Sequence of chain 1.A:
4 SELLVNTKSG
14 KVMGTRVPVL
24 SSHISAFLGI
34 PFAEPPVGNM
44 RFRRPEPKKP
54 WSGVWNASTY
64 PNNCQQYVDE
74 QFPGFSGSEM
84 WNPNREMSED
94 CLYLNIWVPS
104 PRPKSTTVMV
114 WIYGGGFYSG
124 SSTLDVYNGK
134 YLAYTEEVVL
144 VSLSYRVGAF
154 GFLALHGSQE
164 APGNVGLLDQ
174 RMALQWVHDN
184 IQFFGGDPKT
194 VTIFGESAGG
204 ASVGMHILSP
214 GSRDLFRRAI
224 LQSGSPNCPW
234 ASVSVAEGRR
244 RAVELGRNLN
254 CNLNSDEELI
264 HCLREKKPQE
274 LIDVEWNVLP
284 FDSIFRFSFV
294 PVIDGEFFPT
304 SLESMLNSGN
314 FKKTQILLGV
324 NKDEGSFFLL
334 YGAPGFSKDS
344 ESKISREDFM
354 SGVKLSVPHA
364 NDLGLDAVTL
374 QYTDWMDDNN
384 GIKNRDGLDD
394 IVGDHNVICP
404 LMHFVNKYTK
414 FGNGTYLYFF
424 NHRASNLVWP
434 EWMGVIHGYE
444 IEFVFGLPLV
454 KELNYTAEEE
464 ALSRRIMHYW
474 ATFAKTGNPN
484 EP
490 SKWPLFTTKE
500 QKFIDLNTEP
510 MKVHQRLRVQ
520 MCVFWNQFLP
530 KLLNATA

Binding-site contacts:
Ligand atom C7 contacts residue ASN59 of chain 1.A at 3.4 Å.
Ligand atom O5 contacts residue ASN59 of chain 1.A at 2.4 Å (h-bond).
Ligand atom C5 contacts residue ASN59 of chain 1.A at 3.7 Å.
Ligand atom C4 contacts residue ASN59 of chain 1.A at 4.2 Å.
Ligand atom C2 contacts residue SER61 of chain 1.A at 4.4 Å.
Ligand atom C3 contacts residue ASN59 of chain 1.A at 3.8 Å.
Ligand atom C3 contacts residue SER61 of chain 1.A at 4.4 Å.
Ligand atom C2 contacts residue ASN59 of chain 1.A at 2.4 Å.
Ligand atom O5 contacts residue SER61 of chain 1.A at 4.1 Å.
Ligand atom O7 contacts residue ASN59 of chain 1.A at 3.4 Å (h-bond).
Ligand atom C1 contacts residue SER61 of chain 1.A at 3.5 Å.
Ligand atom C5 contacts residue SER61 of chain 1.A at 4.2 Å.
Ligand atom O6 contacts residue THR62 of chain 1.A at 3.9 Å.
Ligand atom C1 contacts residue ASN59 of chain 1.A at 1.5 Å.
Ligand atom N2 contacts residue ASN59 of chain 1.A at 2.8 Å (h-bond).

A protein and the small-molecule ligand that binds it are described below.
Small molecule (SMILES): CC(=O)N[C@@H]1[C@@H](O)[C@H](O)[C@@H](CO)O[C@H]1O